Binding-site contacts:
Ligand atom C6 contacts residue LEU432 of chain 1.C at 3.9 Å (hydrophobic).
Ligand atom O4 contacts residue LYS271 of chain 1.D at 3.2 Å (salt-bridge).
Ligand atom O3 contacts residue LEU432 of chain 1.C at 3.9 Å.
Ligand atom O4 contacts residue SER263 of chain 1.D at 2.6 Å (h-bond).
Ligand atom O3 contacts residue ALA330 of chain 1.C at 3.8 Å.
Ligand atom O7 contacts residue NAP1 of chain 1.P at 3.3 Å.
Ligand atom O2 contacts residue GLU138 of chain 1.C at 3.4 Å (salt-bridge).
Ligand atom C1 contacts residue NAP1 of chain 1.P at 3.1 Å.
Ligand atom O1 contacts residue COA1 of chain 1.K at 3.8 Å.
Ligand atom O4 contacts residue ARG169 of chain 1.D at 3.4 Å (salt-bridge).
Ligand atom C2 contacts residue ASN334 of chain 1.C at 3.7 Å.
Ligand atom O3 contacts residue LEU436 of chain 1.C at 4.0 Å.
Ligand atom C1 contacts residue ASP269 of chain 1.D at 4.0 Å.
Ligand atom O3 contacts residue SER263 of chain 1.D at 3.4 Å (h-bond).
Ligand atom C5 contacts residue SER263 of chain 1.D at 3.3 Å.
Ligand atom O1 contacts residue ASN334 of chain 1.C at 2.9 Å (h-bond).
Ligand atom C2 contacts residue NAP1 of chain 1.P at 3.9 Å.
Ligand atom C6 contacts residue ARG169 of chain 1.D at 3.9 Å.
Ligand atom C1 contacts residue COA1 of chain 1.K at 3.5 Å.
Ligand atom C1 contacts residue GLU138 of chain 1.C at 3.4 Å.
Ligand atom C4 contacts residue ALA330 of chain 1.C at 3.4 Å (hydrophobic).
Ligand atom C1 contacts residue ASN334 of chain 1.C at 3.6 Å.
Ligand atom O2 contacts residue COA1 of chain 1.K at 3.4 Å.
Ligand atom O1 contacts residue NAP1 of chain 1.P at 3.2 Å.
Ligand atom O7 contacts residue ASP269 of chain 1.D at 2.6 Å (salt-bridge).
Ligand atom C4 contacts residue ASP269 of chain 1.D at 4.0 Å.
Ligand atom O1 contacts residue GLU138 of chain 1.C at 2.6 Å (salt-bridge).
Ligand atom O4 contacts residue ASN265 of chain 1.D at 3.9 Å.
Ligand atom O4 contacts residue LYS314 of chain 1.C at 3.5 Å (salt-bridge).
Ligand atom C4 contacts residue LYS271 of chain 1.D at 3.9 Å.
Ligand atom O3 contacts residue LYS314 of chain 1.C at 2.7 Å (salt-bridge).
Ligand atom O1 contacts residue LYS270 of chain 1.D at 2.7 Å (salt-bridge).
Ligand atom O2 contacts residue NAP1 of chain 1.P at 2.8 Å.
Ligand atom C5 contacts residue LYS314 of chain 1.C at 3.5 Å.
Ligand atom C5 contacts residue LYS271 of chain 1.D at 3.5 Å.
Ligand atom C2 contacts residue ASP269 of chain 1.D at 3.5 Å.
Ligand atom O7 contacts residue ARG169 of chain 1.D at 3.3 Å (salt-bridge).
Ligand atom C3 contacts residue ASP269 of chain 1.D at 3.5 Å.
Ligand atom C1 contacts residue LYS270 of chain 1.D at 3.8 Å.
Ligand atom C5 contacts residue ALA330 of chain 1.C at 3.6 Å (hydrophobic).

Sequence of chain 1.C:
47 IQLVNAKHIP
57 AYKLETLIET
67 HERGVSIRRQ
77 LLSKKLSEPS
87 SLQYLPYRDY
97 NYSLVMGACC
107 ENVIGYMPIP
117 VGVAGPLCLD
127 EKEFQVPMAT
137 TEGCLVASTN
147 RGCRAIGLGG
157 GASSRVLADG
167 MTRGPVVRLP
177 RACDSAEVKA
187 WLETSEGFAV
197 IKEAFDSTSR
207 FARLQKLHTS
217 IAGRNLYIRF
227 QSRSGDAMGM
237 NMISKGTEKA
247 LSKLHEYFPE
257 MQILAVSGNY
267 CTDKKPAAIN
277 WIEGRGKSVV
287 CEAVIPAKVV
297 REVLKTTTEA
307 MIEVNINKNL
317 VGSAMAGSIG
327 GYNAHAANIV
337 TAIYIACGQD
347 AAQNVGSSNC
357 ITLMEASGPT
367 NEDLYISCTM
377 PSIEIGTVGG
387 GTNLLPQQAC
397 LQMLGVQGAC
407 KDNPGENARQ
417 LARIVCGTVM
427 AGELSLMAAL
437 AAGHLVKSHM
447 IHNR

Sequence of chain 1.D:
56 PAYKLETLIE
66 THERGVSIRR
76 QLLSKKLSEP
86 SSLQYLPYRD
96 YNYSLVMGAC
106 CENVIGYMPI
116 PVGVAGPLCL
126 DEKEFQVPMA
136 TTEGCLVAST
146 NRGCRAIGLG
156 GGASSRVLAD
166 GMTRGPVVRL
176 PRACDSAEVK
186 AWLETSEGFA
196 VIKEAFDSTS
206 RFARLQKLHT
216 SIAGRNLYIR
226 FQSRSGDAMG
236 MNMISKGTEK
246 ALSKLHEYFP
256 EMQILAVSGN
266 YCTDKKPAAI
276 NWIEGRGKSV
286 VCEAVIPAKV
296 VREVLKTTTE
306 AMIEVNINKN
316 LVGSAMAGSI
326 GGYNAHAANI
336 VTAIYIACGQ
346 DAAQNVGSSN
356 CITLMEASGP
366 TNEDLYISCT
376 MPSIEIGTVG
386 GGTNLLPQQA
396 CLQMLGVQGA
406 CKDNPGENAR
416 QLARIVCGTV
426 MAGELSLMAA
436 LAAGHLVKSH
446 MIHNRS

A protein and the small-molecule ligand that binds it are described below.
Small molecule (SMILES): CC(O)(CC(=O)O)CC(=O)O